Sequence of chain 1.C:
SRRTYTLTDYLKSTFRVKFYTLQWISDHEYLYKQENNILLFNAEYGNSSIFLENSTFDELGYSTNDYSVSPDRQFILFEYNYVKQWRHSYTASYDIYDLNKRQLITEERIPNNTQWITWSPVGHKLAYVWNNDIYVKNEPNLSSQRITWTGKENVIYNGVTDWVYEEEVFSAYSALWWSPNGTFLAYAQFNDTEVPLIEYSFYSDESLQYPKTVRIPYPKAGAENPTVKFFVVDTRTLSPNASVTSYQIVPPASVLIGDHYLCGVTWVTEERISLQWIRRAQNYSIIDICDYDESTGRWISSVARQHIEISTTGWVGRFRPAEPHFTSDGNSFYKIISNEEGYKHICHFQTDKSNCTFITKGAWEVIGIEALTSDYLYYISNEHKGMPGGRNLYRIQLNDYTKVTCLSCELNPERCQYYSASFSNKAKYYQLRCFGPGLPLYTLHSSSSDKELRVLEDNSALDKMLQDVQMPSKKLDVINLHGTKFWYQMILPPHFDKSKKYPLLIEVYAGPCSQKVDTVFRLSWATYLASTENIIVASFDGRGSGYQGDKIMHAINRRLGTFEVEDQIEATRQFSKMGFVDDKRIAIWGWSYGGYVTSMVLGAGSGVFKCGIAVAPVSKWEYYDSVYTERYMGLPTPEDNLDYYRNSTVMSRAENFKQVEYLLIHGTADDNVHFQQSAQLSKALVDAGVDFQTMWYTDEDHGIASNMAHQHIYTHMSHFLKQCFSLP

Binding-site contacts:
Ligand atom N2 contacts residue ASN191 of chain 1.C at 2.8 Å (h-bond).
Ligand atom O6 contacts residue GLU194 of chain 1.C at 2.9 Å (salt-bridge).
Ligand atom C8 contacts residue GLN189 of chain 1.C at 4.3 Å.
Ligand atom O7 contacts residue ASN191 of chain 1.C at 3.5 Å (h-bond).
Ligand atom C4 contacts residue ASN191 of chain 1.C at 4.3 Å.
Ligand atom C1 contacts residue THR193 of chain 1.C at 3.6 Å.
Ligand atom C7 contacts residue ASN191 of chain 1.C at 3.4 Å.
Ligand atom O6 contacts residue THR193 of chain 1.C at 3.6 Å.
Ligand atom C8 contacts residue ILE156 of chain 1.C at 3.2 Å (hydrophobic).
Ligand atom O7 contacts residue GLN189 of chain 1.C at 4.0 Å.
Ligand atom C5 contacts residue ASN191 of chain 1.C at 3.7 Å.
Ligand atom C8 contacts residue ASN191 of chain 1.C at 4.4 Å.
Ligand atom O7 contacts residue ILE156 of chain 1.C at 4.3 Å.
Ligand atom C1 contacts residue ASN191 of chain 1.C at 1.5 Å.
Ligand atom C8 contacts residue THR150 of chain 1.C at 4.0 Å.
Ligand atom C2 contacts residue ASN191 of chain 1.C at 2.5 Å.
Ligand atom O7 contacts residue LYS229 of chain 1.C at 3.8 Å.
Ligand atom O5 contacts residue THR193 of chain 1.C at 3.8 Å.
Ligand atom C6 contacts residue GLU194 of chain 1.C at 4.1 Å.
Ligand atom C1 contacts residue ILE156 of chain 1.C at 4.1 Å (hydrophobic).
Ligand atom C2 contacts residue ILE156 of chain 1.C at 4.4 Å (hydrophobic).
Ligand atom O5 contacts residue ASN191 of chain 1.C at 2.4 Å (h-bond).
Ligand atom C5 contacts residue THR193 of chain 1.C at 4.0 Å.
Ligand atom C7 contacts residue ILE156 of chain 1.C at 3.5 Å (hydrophobic).
Ligand atom C3 contacts residue ASN191 of chain 1.C at 3.8 Å.
Ligand atom N2 contacts residue ILE156 of chain 1.C at 3.5 Å.
Ligand atom C7 contacts residue GLN189 of chain 1.C at 4.5 Å.

A small-molecule ligand and the protein it binds are described below.
Small molecule (SMILES): CC(=O)N[C@@H]1[C@@H](O)[C@H](O)[C@@H](CO)O[C@H]1O